A protein and the small-molecule ligand that binds it are described below.
Small molecule (SMILES): CO[C@@H]1O[C@H](CO)[C@H](O)[C@H](O)[C@H]1O[C@H]1O[C@H](CO)[C@H](O)[C@H](O)[C@H]1O

Sequence of chain 1.H:
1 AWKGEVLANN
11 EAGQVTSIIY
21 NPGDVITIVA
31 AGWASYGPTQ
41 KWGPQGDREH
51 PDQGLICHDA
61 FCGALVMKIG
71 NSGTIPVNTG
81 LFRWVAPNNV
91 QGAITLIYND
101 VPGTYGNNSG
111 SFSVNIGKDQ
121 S

Binding-site contacts:
Ligand atom C6 contacts residue HIS50 of chain 1.H at 3.4 Å.
Ligand atom C6 contacts residue ASP100 of chain 1.H at 3.6 Å.
Ligand atom C2 contacts residue TYR36 of chain 1.H at 3.3 Å (hydrophobic).
Ligand atom C2 contacts residue ASN107 of chain 1.H at 3.8 Å.
Ligand atom O2 contacts residue ASN107 of chain 1.H at 3.1 Å (h-bond).
Ligand atom O3 contacts residue TYR36 of chain 1.H at 3.4 Å (h-bond).
Ligand atom O4 contacts residue THR104 of chain 1.H at 3.6 Å (h-bond).
Ligand atom O5 contacts residue TYR36 of chain 1.H at 3.7 Å.
Ligand atom O6 contacts residue GLN53 of chain 1.H at 2.7 Å (h-bond).
Ligand atom C5 contacts residue GLN53 of chain 1.H at 3.9 Å.
Ligand atom C3 contacts residue TYR36 of chain 1.H at 3.8 Å (hydrophobic).
Ligand atom O2 contacts residue TYR36 of chain 1.H at 4.0 Å.
Ligand atom C2 contacts residue GLN53 of chain 1.H at 4.0 Å.
Ligand atom O3 contacts residue ASN107 of chain 1.H at 3.0 Å (h-bond).
Ligand atom O4 contacts residue GLN53 of chain 1.H at 2.6 Å (h-bond).
Ligand atom C4 contacts residue ASP100 of chain 1.H at 3.5 Å.
Ligand atom C4 contacts residue CA1 of chain 1.X at 3.5 Å.
Ligand atom C4 contacts residue TYR36 of chain 1.H at 4.0 Å (hydrophobic).
Ligand atom O3 contacts residue THR104 of chain 1.H at 3.2 Å (h-bond).
Ligand atom C6 contacts residue VAL101 of chain 1.H at 3.9 Å (hydrophobic).
Ligand atom C3 contacts residue CA1 of chain 1.X at 3.3 Å.
Ligand atom C3 contacts residue GLN53 of chain 1.H at 3.9 Å.
Ligand atom O4 contacts residue TYR36 of chain 1.H at 3.2 Å (h-bond).
Ligand atom O3 contacts residue CA1 of chain 1.X at 2.4 Å.
Ligand atom O3 contacts residue GLN53 of chain 1.H at 3.0 Å (h-bond).
Ligand atom C1 contacts residue TYR36 of chain 1.H at 4.0 Å (hydrophobic).
Ligand atom C4 contacts residue THR104 of chain 1.H at 3.4 Å.
Ligand atom O1 contacts residue HIS50 of chain 1.H at 3.4 Å.
Ligand atom O6 contacts residue HIS50 of chain 1.H at 2.9 Å (h-bond).
Ligand atom C6 contacts residue GLN53 of chain 1.H at 3.8 Å.
Ligand atom C3 contacts residue ASN107 of chain 1.H at 4.0 Å.
Ligand atom O4 contacts residue CA1 of chain 1.X at 2.7 Å.
Ligand atom O6 contacts residue VAL101 of chain 1.H at 4.1 Å.
Ligand atom C4 contacts residue GLN53 of chain 1.H at 4.0 Å.
Ligand atom C2 contacts residue CA1 of chain 1.X at 3.9 Å.
Ligand atom C5 contacts residue HIS50 of chain 1.H at 4.0 Å.
Ligand atom O4 contacts residue ASP100 of chain 1.H at 2.6 Å (salt-bridge).
Ligand atom C3 contacts residue THR104 of chain 1.H at 3.9 Å.
Ligand atom O5 contacts residue HIS50 of chain 1.H at 3.3 Å (h-bond).
Ligand atom C6 contacts residue CYS62 of chain 1.H at 4.1 Å (hydrophobic).